Sequence of chain 1.E:
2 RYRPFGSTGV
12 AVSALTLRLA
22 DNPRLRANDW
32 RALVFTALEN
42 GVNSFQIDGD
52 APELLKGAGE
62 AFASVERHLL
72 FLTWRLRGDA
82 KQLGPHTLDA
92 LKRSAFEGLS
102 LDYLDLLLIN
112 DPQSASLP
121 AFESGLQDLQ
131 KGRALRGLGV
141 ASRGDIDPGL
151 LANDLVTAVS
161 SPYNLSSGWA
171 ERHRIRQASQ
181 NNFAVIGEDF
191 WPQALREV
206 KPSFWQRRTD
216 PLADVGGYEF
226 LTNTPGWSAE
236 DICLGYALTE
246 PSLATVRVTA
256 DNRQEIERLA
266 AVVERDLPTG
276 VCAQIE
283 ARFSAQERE

A small-molecule ligand and the protein it binds are described below.
Small molecule (SMILES): Nc1nc2c(ncn2[C@@H]2O[C@@H]3CO[P](=O)(O)O[C@H]4[C@@H](O)[C@H](n5cnc6c(=O)[nH]c(N)nc65)O[C@@H]4CO[P](=O)(O)O[C@H]3[C@H]2O)c(=O)[nH]1

Binding-site contacts:
Ligand atom O61 contacts residue GLN211 of chain 1.E at 3.1 Å (h-bond).
Ligand atom C5 contacts residue C2E1 of chain 1.T at 3.4 Å.
Ligand atom O4A contacts residue GLN193 of chain 1.E at 3.5 Å (h-bond).
Ligand atom N11 contacts residue PHE209 of chain 1.E at 3.3 Å (h-bond).
Ligand atom C2 contacts residue C2E1 of chain 1.T at 3.5 Å.
Ligand atom N9 contacts residue ARG78 of chain 1.E at 3.6 Å (salt-bridge).
Ligand atom O2A contacts residue ARG196 of chain 1.E at 3.3 Å (salt-bridge).
Ligand atom C61 contacts residue PHE209 of chain 1.E at 3.1 Å (hydrophobic).
Ligand atom C21 contacts residue ASP215 of chain 1.E at 3.5 Å.
Ligand atom N21 contacts residue ASP215 of chain 1.E at 2.5 Å (salt-bridge).
Ligand atom C1A contacts residue GLN193 of chain 1.E at 3.4 Å.
Ligand atom C6 contacts residue C2E1 of chain 1.T at 3.2 Å.
Ligand atom O5A contacts residue C2E1 of chain 1.T at 3.4 Å (h-bond).
Ligand atom O61 contacts residue PHE209 of chain 1.E at 3.1 Å (h-bond).
Ligand atom C8 contacts residue C2E1 of chain 1.T at 3.5 Å.
Ligand atom O21 contacts residue C2E1 of chain 1.T at 2.9 Å (h-bond).
Ligand atom C2A contacts residue ARG212 of chain 1.E at 3.5 Å.
Ligand atom O6 contacts residue ARG143 of chain 1.E at 2.6 Å (salt-bridge).
Ligand atom O4' contacts residue ARG78 of chain 1.E at 3.4 Å (salt-bridge).
Ligand atom C3' contacts residue C2E1 of chain 1.T at 3.5 Å.
Ligand atom C81 contacts residue C2E1 of chain 1.T at 3.0 Å.
Ligand atom C21 contacts residue GLN193 of chain 1.E at 3.6 Å.
Ligand atom C41 contacts residue GLN193 of chain 1.E at 3.4 Å.
Ligand atom N2 contacts residue C2E1 of chain 1.T at 3.5 Å (h-bond).
Ligand atom N1 contacts residue C2E1 of chain 1.T at 2.5 Å (h-bond).
Ligand atom C4 contacts residue ARG78 of chain 1.E at 3.4 Å.
Ligand atom N7 contacts residue C2E1 of chain 1.T at 3.5 Å (h-bond).
Ligand atom O2P contacts residue ARG212 of chain 1.E at 2.8 Å (salt-bridge).
Ligand atom O6 contacts residue C2E1 of chain 1.T at 3.1 Å (h-bond).
Ligand atom O2P contacts residue ASP189 of chain 1.E at 3.4 Å.
Ligand atom N31 contacts residue GLN193 of chain 1.E at 3.3 Å (h-bond).
Ligand atom C6 contacts residue ARG143 of chain 1.E at 3.4 Å.
Ligand atom N7 contacts residue ARG143 of chain 1.E at 3.1 Å (salt-bridge).
Ligand atom O1P contacts residue ARG252 of chain 1.E at 3.5 Å (salt-bridge).
Ligand atom O2A contacts residue ASP189 of chain 1.E at 2.7 Å (salt-bridge).
Ligand atom N11 contacts residue ASP215 of chain 1.E at 3.0 Å (salt-bridge).
Ligand atom N71 contacts residue C2E1 of chain 1.T at 3.1 Å (h-bond).
Ligand atom N3 contacts residue ARG78 of chain 1.E at 3.5 Å (salt-bridge).
Ligand atom N91 contacts residue GLN193 of chain 1.E at 3.2 Å (h-bond).
Ligand atom O61 contacts residue TRP210 of chain 1.E at 3.5 Å (h-bond).